Binding-site contacts:
Ligand atom C6 contacts residue ASN27 of chain 3.C at 3.0 Å.
Ligand atom O6 contacts residue ASP21 of chain 3.C at 4.1 Å.
Ligand atom C1 contacts residue ASN27 of chain 3.C at 1.4 Å.
Ligand atom O7 contacts residue ARG313 of chain 3.C at 3.8 Å.
Ligand atom C7 contacts residue ASN27 of chain 3.C at 4.2 Å.
Ligand atom C5 contacts residue ASN27 of chain 3.C at 2.8 Å.
Ligand atom O5 contacts residue GLN19 of chain 3.C at 4.1 Å.
Ligand atom C6 contacts residue ARG313 of chain 3.C at 4.2 Å.
Ligand atom C2 contacts residue ASN27 of chain 3.C at 2.6 Å.
Ligand atom C1 contacts residue LYS26 of chain 3.C at 4.2 Å.
Ligand atom O6 contacts residue ASN27 of chain 3.C at 2.9 Å (h-bond).
Ligand atom O6 contacts residue GLN19 of chain 3.C at 4.0 Å.
Ligand atom O5 contacts residue ASP21 of chain 3.C at 4.4 Å.
Ligand atom C4 contacts residue ASN27 of chain 3.C at 3.8 Å.
Ligand atom O6 contacts residue ARG313 of chain 3.C at 3.2 Å (salt-bridge).
Ligand atom N2 contacts residue ASN27 of chain 3.C at 3.1 Å (h-bond).
Ligand atom C3 contacts residue ASN27 of chain 3.C at 3.8 Å.
Ligand atom O3 contacts residue ASN312 of chain 3.C at 4.4 Å.
Ligand atom O5 contacts residue ASN27 of chain 3.C at 1.7 Å (h-bond).
Ligand atom C6 contacts residue GLN19 of chain 3.C at 4.3 Å.

Sequence of chain 3.C:
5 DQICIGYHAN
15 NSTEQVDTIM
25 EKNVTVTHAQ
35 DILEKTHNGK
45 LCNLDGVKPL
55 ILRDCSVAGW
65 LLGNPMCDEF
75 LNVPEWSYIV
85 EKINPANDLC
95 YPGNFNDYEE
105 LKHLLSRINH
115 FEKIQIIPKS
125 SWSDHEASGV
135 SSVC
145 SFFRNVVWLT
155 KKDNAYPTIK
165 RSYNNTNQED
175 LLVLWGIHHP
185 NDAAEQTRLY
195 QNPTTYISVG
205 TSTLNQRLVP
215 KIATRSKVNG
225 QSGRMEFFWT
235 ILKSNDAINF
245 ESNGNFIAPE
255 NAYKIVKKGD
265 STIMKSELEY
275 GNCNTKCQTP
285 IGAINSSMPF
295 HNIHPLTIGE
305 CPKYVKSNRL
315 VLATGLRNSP

The protein below binds the small molecule below.
Small molecule (SMILES): CC(=O)N[C@H]1[C@H](O[C@H]2[C@H](O)[C@@H](NC(C)=O)CO[C@@H]2CO)O[C@H](CO)[C@@H](O)[C@@H]1O